Sequence of chain 1.B:
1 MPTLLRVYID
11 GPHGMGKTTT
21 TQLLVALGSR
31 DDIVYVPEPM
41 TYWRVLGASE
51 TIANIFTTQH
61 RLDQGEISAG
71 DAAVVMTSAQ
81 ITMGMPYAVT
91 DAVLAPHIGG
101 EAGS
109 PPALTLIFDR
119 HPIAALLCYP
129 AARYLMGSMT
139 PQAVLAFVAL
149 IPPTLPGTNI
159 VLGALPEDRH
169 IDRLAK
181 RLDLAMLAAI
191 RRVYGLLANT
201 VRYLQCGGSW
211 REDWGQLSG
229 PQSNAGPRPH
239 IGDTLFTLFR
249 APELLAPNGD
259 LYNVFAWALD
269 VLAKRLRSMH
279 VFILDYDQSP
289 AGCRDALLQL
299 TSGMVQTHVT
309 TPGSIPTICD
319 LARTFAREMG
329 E

The small molecule below binds the protein below.
Small molecule (SMILES): Cc1cn([C@H]2C[C@H](O)[C@]3(CO)C[C@H]23)c(=O)[nH]c1=O

Binding-site contacts:
Ligand atom C15 contacts residue ILE52 of chain 1.B at 3.5 Å (hydrophobic).
Ligand atom C13 contacts residue ILE52 of chain 1.B at 3.9 Å (hydrophobic).
Ligand atom C3 contacts residue ARG118 of chain 1.B at 3.5 Å.
Ligand atom C6 contacts residue MET83 of chain 1.B at 3.6 Å (hydrophobic).
Ligand atom O9 contacts residue GLN80 of chain 1.B at 3.7 Å.
Ligand atom C3 contacts residue TYR87 of chain 1.B at 3.5 Å (hydrophobic).
Ligand atom O7 contacts residue ALA123 of chain 1.B at 3.4 Å.
Ligand atom C13 contacts residue MET83 of chain 1.B at 3.7 Å (hydrophobic).
Ligand atom C6 contacts residue TYR127 of chain 1.B at 3.5 Å (hydrophobic).
Ligand atom C14 contacts residue TYR127 of chain 1.B at 3.7 Å (hydrophobic).
Ligand atom C11 contacts residue GLN80 of chain 1.B at 3.8 Å.
Ligand atom O16 contacts residue GLU38 of chain 1.B at 3.5 Å (salt-bridge).
Ligand atom C4 contacts residue MET83 of chain 1.B at 3.5 Å (hydrophobic).
Ligand atom C10 contacts residue HIS13 of chain 1.B at 3.8 Å.
Ligand atom C2 contacts residue MET83 of chain 1.B at 3.4 Å (hydrophobic).
Ligand atom C3 contacts residue TYR127 of chain 1.B at 4.0 Å (hydrophobic).
Ligand atom C11 contacts residue MET83 of chain 1.B at 3.4 Å (hydrophobic).
Ligand atom N5 contacts residue TYR127 of chain 1.B at 3.5 Å.
Ligand atom O7 contacts residue TYR127 of chain 1.B at 3.5 Å.
Ligand atom N8 contacts residue MET83 of chain 1.B at 3.3 Å.
Ligand atom O7 contacts residue ALA122 of chain 1.B at 4.0 Å.
Ligand atom N5 contacts residue MET83 of chain 1.B at 3.4 Å.
Ligand atom C3 contacts residue TRP43 of chain 1.B at 4.1 Å (hydrophobic).
Ligand atom N8 contacts residue TYR127 of chain 1.B at 3.9 Å.
Ligand atom C17 contacts residue MET83 of chain 1.B at 3.8 Å (hydrophobic).
Ligand atom O18 contacts residue HIS13 of chain 1.B at 2.9 Å.
Ligand atom C6 contacts residue GLN80 of chain 1.B at 3.7 Å.
Ligand atom O9 contacts residue ILE55 of chain 1.B at 3.5 Å.
Ligand atom C12 contacts residue GLU38 of chain 1.B at 3.5 Å.
Ligand atom O16 contacts residue ARG118 of chain 1.B at 3.5 Å (salt-bridge).
Ligand atom C11 contacts residue TYR127 of chain 1.B at 3.6 Å (hydrophobic).
Ligand atom N5 contacts residue GLN80 of chain 1.B at 2.9 Å (h-bond).
Ligand atom O7 contacts residue MET83 of chain 1.B at 3.9 Å.
Ligand atom C4 contacts residue TYR127 of chain 1.B at 3.7 Å (hydrophobic).
Ligand atom O7 contacts residue GLN80 of chain 1.B at 2.9 Å (h-bond).
Ligand atom C10 contacts residue TYR127 of chain 1.B at 4.0 Å (hydrophobic).
Ligand atom C2 contacts residue TYR127 of chain 1.B at 4.0 Å (hydrophobic).
Ligand atom C12 contacts residue TRP43 of chain 1.B at 3.9 Å (hydrophobic).
Ligand atom O9 contacts residue TYR127 of chain 1.B at 4.0 Å.
Ligand atom O9 contacts residue MET83 of chain 1.B at 4.0 Å.